Binding-site contacts:
Ligand atom OD2 contacts residue GLY94 of chain 1.A at 3.2 Å.
Ligand atom CG contacts residue GLY94 of chain 1.A at 4.3 Å.
Ligand atom O contacts residue SER62 of chain 1.A at 2.5 Å (h-bond).
Ligand atom OD1 contacts residue THR95 of chain 1.A at 2.5 Å (h-bond).
Ligand atom O contacts residue GLU63 of chain 1.A at 3.7 Å.
Ligand atom OXT contacts residue THR15 of chain 1.A at 3.9 Å.
Ligand atom OD1 contacts residue THR15 of chain 1.A at 3.4 Å (h-bond).
Ligand atom O contacts residue THR95 of chain 1.A at 3.3 Å (h-bond).
Ligand atom OXT contacts residue GLU63 of chain 1.A at 3.7 Å.
Ligand atom N contacts residue GLU63 of chain 1.A at 2.9 Å (salt-bridge).
Ligand atom CA contacts residue GLU63 of chain 1.A at 3.8 Å.
Ligand atom OD1 contacts residue MET121 of chain 1.A at 4.0 Å.
Ligand atom N contacts residue ASP96 of chain 1.A at 2.6 Å (salt-bridge).
Ligand atom C contacts residue GLU63 of chain 1.A at 3.5 Å.
Ligand atom OD2 contacts residue ALA120 of chain 1.A at 3.8 Å.
Ligand atom C contacts residue GLY94 of chain 1.A at 3.5 Å.
Ligand atom C contacts residue ASP96 of chain 1.A at 3.9 Å.
Ligand atom CB contacts residue THR95 of chain 1.A at 3.6 Å.
Ligand atom OD2 contacts residue THR15 of chain 1.A at 2.9 Å (h-bond).
Ligand atom OD2 contacts residue GLY14 of chain 1.A at 3.9 Å.
Ligand atom CB contacts residue ASP96 of chain 1.A at 3.5 Å.
Ligand atom CG contacts residue ALA120 of chain 1.A at 3.9 Å (hydrophobic).
Ligand atom OXT contacts residue ALA61 of chain 1.A at 3.5 Å.
Ligand atom CG contacts residue THR95 of chain 1.A at 2.9 Å.
Ligand atom CA contacts residue ASP96 of chain 1.A at 3.6 Å.
Ligand atom CG contacts residue THR15 of chain 1.A at 2.9 Å.
Ligand atom OXT contacts residue GLY94 of chain 1.A at 3.2 Å.
Ligand atom N contacts residue SER254 of chain 1.C at 3.7 Å.
Ligand atom OD1 contacts residue LYS168 of chain 1.A at 4.3 Å.
Ligand atom C contacts residue GLY14 of chain 1.A at 4.2 Å.
Ligand atom C contacts residue SER62 of chain 1.A at 3.4 Å.
Ligand atom OXT contacts residue SER62 of chain 1.A at 2.8 Å (h-bond).
Ligand atom CB contacts residue THR15 of chain 1.A at 3.1 Å.
Ligand atom OD2 contacts residue THR95 of chain 1.A at 2.9 Å (h-bond).
Ligand atom CA contacts residue THR15 of chain 1.A at 3.4 Å.
Ligand atom O contacts residue GLY94 of chain 1.A at 3.3 Å.
Ligand atom OD1 contacts residue ALA120 of chain 1.A at 3.2 Å (h-bond).
Ligand atom C contacts residue THR95 of chain 1.A at 4.0 Å.
Ligand atom O contacts residue ASP96 of chain 1.A at 3.0 Å (salt-bridge).
Ligand atom OXT contacts residue GLY14 of chain 1.A at 3.3 Å.

Sequence of chain 1.A:
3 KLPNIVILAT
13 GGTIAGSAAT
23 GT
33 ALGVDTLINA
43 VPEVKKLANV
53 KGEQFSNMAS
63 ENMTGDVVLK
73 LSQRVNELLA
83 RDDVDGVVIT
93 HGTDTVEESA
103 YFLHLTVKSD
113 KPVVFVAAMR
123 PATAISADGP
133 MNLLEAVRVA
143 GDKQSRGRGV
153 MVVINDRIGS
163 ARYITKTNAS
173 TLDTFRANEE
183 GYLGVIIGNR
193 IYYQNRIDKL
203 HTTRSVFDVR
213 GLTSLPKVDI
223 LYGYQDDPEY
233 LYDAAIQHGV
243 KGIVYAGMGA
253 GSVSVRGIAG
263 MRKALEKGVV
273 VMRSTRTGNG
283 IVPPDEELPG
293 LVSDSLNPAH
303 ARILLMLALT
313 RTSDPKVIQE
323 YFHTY

The protein below binds the small molecule below.
Small molecule (SMILES): N[C@@H](CC(=O)O)C(=O)O

Sequence of chain 1.C:
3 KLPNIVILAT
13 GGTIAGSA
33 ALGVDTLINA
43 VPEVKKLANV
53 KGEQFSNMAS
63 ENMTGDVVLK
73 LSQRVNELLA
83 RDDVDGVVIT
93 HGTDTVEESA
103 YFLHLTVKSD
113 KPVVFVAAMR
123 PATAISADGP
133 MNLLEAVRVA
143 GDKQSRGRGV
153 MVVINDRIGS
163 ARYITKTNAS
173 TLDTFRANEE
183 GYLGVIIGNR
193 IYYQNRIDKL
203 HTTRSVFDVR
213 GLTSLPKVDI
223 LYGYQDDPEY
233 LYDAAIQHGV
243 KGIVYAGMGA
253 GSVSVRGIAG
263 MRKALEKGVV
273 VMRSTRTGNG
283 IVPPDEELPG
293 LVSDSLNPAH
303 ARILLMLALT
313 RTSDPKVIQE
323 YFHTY